Binding-site contacts:
Ligand atom O2R contacts residue ASP316 of chain 1.A at 3.4 Å (salt-bridge).
Ligand atom O7 contacts residue PHE196 of chain 1.A at 3.6 Å.
Ligand atom N1 contacts residue TYR21 of chain 1.B at 3.8 Å.
Ligand atom O2R contacts residue GLY356 of chain 1.A at 2.9 Å (h-bond).
Ligand atom O5R contacts residue ARG395 of chain 1.B at 3.0 Å (salt-bridge).
Ligand atom C4 contacts residue ASP222 of chain 1.A at 3.2 Å.
Ligand atom C5 contacts residue ASP19 of chain 1.B at 3.7 Å.
Ligand atom N7 contacts residue ASP222 of chain 1.A at 3.0 Å (salt-bridge).
Ligand atom O2R contacts residue ARG314 of chain 1.A at 2.8 Å (salt-bridge).
Ligand atom O7 contacts residue ARG314 of chain 1.A at 3.2 Å (salt-bridge).
Ligand atom C2 contacts residue TYR21 of chain 1.B at 3.8 Å (hydrophobic).
Ligand atom N7 contacts residue PHE196 of chain 1.A at 3.6 Å.
Ligand atom O3R contacts residue ASP316 of chain 1.A at 2.7 Å (salt-bridge).
Ligand atom N7 contacts residue TYR21 of chain 1.B at 3.5 Å.
Ligand atom O2R contacts residue PHE196 of chain 1.A at 3.4 Å.
Ligand atom C6 contacts residue PHE196 of chain 1.A at 3.6 Å (hydrophobic).
Ligand atom C3R contacts residue ASP316 of chain 1.A at 3.8 Å.
Ligand atom C5R contacts residue ARG395 of chain 1.B at 3.4 Å.
Ligand atom C2 contacts residue PHE196 of chain 1.A at 3.7 Å (hydrophobic).
Ligand atom C7 contacts residue TYR21 of chain 1.B at 3.5 Å (hydrophobic).
Ligand atom C3R contacts residue GLY356 of chain 1.A at 3.5 Å.
Ligand atom N7 contacts residue ALA247 of chain 1.A at 3.8 Å.
Ligand atom C2R contacts residue ARG314 of chain 1.A at 3.5 Å.
Ligand atom C4 contacts residue PHE196 of chain 1.A at 3.5 Å (hydrophobic).
Ligand atom C5 contacts residue ARG199 of chain 1.A at 3.8 Å.
Ligand atom O4R contacts residue ARG199 of chain 1.A at 3.7 Å.
Ligand atom C3 contacts residue TYR21 of chain 1.B at 3.6 Å (hydrophobic).
Ligand atom C2 contacts residue ARG314 of chain 1.A at 3.4 Å.
Ligand atom C7 contacts residue PHE196 of chain 1.A at 3.5 Å (hydrophobic).
Ligand atom C2R contacts residue PHE196 of chain 1.A at 3.7 Å (hydrophobic).
Ligand atom O3P contacts residue GLY386 of chain 1.A at 3.3 Å (h-bond).
Ligand atom C1R contacts residue ARG314 of chain 1.A at 3.3 Å.
Ligand atom C6 contacts residue ARG199 of chain 1.A at 3.5 Å.
Ligand atom C5 contacts residue PHE196 of chain 1.A at 3.7 Å (hydrophobic).
Ligand atom C4 contacts residue TYR21 of chain 1.B at 3.5 Å (hydrophobic).
Ligand atom C3 contacts residue PHE196 of chain 1.A at 3.6 Å (hydrophobic).
Ligand atom O1P contacts residue GLY386 of chain 1.A at 3.8 Å.
Ligand atom C2R contacts residue GLY356 of chain 1.A at 3.4 Å.
Ligand atom N1 contacts residue ARG314 of chain 1.A at 3.8 Å.
Ligand atom O1P contacts residue GLY387 of chain 1.A at 2.9 Å (h-bond).

Sequence of chain 1.A:
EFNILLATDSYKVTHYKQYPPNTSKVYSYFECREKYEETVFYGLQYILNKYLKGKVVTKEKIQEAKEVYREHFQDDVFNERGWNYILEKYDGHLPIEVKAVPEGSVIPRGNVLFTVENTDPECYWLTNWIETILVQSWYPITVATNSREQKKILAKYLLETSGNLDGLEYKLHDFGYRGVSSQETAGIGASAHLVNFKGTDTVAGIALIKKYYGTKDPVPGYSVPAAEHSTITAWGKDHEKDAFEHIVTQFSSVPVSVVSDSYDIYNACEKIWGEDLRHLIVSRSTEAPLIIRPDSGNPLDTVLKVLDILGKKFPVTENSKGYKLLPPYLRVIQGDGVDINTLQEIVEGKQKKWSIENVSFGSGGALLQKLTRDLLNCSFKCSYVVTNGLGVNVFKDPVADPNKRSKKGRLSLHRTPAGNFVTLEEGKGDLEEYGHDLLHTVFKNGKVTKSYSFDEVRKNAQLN

This small molecule binds to this protein.
Small molecule (SMILES): NC(=O)c1ccc[n+]([C@@H]2O[C@H](COP(=O)(O)O)[C@@H](O)[C@H]2O)c1

Sequence of chain 1.B:
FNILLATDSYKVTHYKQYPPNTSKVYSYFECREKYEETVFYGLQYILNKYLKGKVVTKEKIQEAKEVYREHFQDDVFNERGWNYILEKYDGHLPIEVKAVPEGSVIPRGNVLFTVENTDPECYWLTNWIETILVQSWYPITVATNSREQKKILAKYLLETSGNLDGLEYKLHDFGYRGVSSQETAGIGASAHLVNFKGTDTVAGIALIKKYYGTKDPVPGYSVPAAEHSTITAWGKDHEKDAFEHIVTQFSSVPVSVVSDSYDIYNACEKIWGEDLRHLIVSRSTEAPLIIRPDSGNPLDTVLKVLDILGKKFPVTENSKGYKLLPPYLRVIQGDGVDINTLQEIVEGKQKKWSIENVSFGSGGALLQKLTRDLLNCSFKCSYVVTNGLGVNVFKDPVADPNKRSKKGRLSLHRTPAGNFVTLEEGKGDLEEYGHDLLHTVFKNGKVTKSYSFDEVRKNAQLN